This small molecule binds to this protein.
Small molecule (SMILES): C[C@@](O)(CCOP(=O)(O)O)CC(=O)O

Binding-site contacts:
Ligand atom C5 contacts residue GLY260 of chain 1.A at 3.7 Å.
Ligand atom C3A contacts residue HIS18 of chain 1.A at 4.3 Å.
Ligand atom P contacts residue ASP140 of chain 1.A at 4.1 Å.
Ligand atom OP2 contacts residue GLY93 of chain 1.A at 3.2 Å.
Ligand atom O3A contacts residue HIS18 of chain 1.A at 2.8 Å (h-bond).
Ligand atom C1 contacts residue VAL21 of chain 1.A at 3.7 Å (hydrophobic).
Ligand atom O3A contacts residue GLU17 of chain 1.A at 3.9 Å.
Ligand atom O1 contacts residue VAL20 of chain 1.A at 4.1 Å.
Ligand atom C4 contacts residue GLY260 of chain 1.A at 4.0 Å.
Ligand atom O1 contacts residue GLU17 of chain 1.A at 4.5 Å.
Ligand atom C5 contacts residue TYR13 of chain 1.A at 4.1 Å (hydrophobic).
Ligand atom O5 contacts residue TYR13 of chain 1.A at 3.9 Å.
Ligand atom C1 contacts residue TYR13 of chain 1.A at 4.3 Å (hydrophobic).
Ligand atom C3A contacts residue THR176 of chain 1.A at 3.6 Å.
Ligand atom OP2 contacts residue THR176 of chain 1.A at 3.8 Å.
Ligand atom O1 contacts residue TYR13 of chain 1.A at 4.0 Å.
Ligand atom OP3 contacts residue ASP140 of chain 1.A at 3.1 Å (salt-bridge).
Ligand atom C4 contacts residue TYR13 of chain 1.A at 3.9 Å (hydrophobic).
Ligand atom C4 contacts residue ALA261 of chain 1.A at 4.1 Å (hydrophobic).
Ligand atom P contacts residue THR176 of chain 1.A at 4.4 Å.
Ligand atom O2 contacts residue VAL21 of chain 1.A at 3.3 Å.
Ligand atom OP1 contacts residue THR176 of chain 1.A at 3.8 Å.
Ligand atom C3A contacts residue ALA261 of chain 1.A at 3.8 Å (hydrophobic).
Ligand atom C5 contacts residue ALA261 of chain 1.A at 3.6 Å (hydrophobic).
Ligand atom O1 contacts residue HIS18 of chain 1.A at 3.7 Å.
Ligand atom OP3 contacts residue LYS11 of chain 1.A at 3.9 Å.
Ligand atom OP2 contacts residue SER92 of chain 1.A at 3.7 Å.
Ligand atom C3A contacts residue VAL180 of chain 1.A at 3.7 Å (hydrophobic).
Ligand atom C3 contacts residue HIS18 of chain 1.A at 4.2 Å.
Ligand atom C4 contacts residue GLU17 of chain 1.A at 4.1 Å.
Ligand atom P contacts residue GLY93 of chain 1.A at 4.4 Å.
Ligand atom O1 contacts residue VAL21 of chain 1.A at 3.9 Å.
Ligand atom OP1 contacts residue ASP140 of chain 1.A at 4.2 Å.

Sequence of chain 1.A:
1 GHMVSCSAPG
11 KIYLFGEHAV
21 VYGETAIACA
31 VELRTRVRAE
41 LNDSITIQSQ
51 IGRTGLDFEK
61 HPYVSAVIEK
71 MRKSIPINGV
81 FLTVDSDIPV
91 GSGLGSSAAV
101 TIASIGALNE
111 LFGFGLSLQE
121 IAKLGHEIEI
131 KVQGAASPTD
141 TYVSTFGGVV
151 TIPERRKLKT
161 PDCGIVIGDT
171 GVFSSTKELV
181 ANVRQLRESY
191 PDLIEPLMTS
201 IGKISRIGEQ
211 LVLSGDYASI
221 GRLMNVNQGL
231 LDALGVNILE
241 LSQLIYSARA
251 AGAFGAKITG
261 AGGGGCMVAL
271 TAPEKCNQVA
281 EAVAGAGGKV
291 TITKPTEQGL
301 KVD